Sequence of chain 1.D:
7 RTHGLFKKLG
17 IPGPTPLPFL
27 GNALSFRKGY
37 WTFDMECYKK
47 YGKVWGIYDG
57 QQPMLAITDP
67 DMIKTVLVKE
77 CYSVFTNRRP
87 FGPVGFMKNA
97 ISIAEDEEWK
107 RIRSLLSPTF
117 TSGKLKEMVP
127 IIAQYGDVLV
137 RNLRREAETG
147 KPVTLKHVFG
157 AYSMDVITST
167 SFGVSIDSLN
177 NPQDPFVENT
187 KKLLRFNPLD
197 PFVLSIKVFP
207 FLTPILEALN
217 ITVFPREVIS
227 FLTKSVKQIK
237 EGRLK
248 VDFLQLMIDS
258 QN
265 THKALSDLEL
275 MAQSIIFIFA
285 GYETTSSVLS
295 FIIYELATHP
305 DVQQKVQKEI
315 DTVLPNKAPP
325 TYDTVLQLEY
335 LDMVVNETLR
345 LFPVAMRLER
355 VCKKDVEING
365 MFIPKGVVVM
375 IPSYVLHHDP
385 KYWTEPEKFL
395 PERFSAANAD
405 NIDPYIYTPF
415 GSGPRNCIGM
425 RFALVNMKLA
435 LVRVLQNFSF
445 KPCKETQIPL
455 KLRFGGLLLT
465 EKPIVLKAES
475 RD

Binding-site contacts:
Ligand atom O24 contacts residue PRO194 of chain 1.D at 3.7 Å.
Ligand atom O22 contacts residue LEU195 of chain 1.D at 4.1 Å.
Ligand atom C09 contacts residue HEM1 of chain 1.X at 3.9 Å.
Ligand atom O23 contacts residue GLY460 of chain 1.D at 3.8 Å.
Ligand atom C10 contacts residue HEM1 of chain 1.X at 4.0 Å.
Ligand atom C07 contacts residue ZWY1 of chain 1.Y at 3.8 Å.
Ligand atom C01 contacts residue HEM1 of chain 1.X at 3.8 Å.
Ligand atom C18 contacts residue PRO194 of chain 1.D at 4.0 Å (hydrophobic).
Ligand atom C25 contacts residue ALA349 of chain 1.D at 4.1 Å (hydrophobic).
Ligand atom O22 contacts residue GLY460 of chain 1.D at 3.0 Å (h-bond).
Ligand atom C04 contacts residue THR288 of chain 1.D at 4.2 Å.
Ligand atom O20 contacts residue GLY460 of chain 1.D at 3.9 Å.
Ligand atom O22 contacts residue TYR36 of chain 1.D at 4.4 Å.
Ligand atom C10 contacts residue ALA284 of chain 1.D at 4.3 Å (hydrophobic).
Ligand atom C08 contacts residue ARG84 of chain 1.D at 4.1 Å.
Ligand atom S21 contacts residue PRO194 of chain 1.D at 4.1 Å.
Ligand atom C08 contacts residue ZWY1 of chain 1.Y at 4.1 Å.
Ligand atom C25 contacts residue VAL348 of chain 1.D at 3.7 Å (hydrophobic).
Ligand atom O11 contacts residue ALA284 of chain 1.D at 3.1 Å.
Ligand atom C09 contacts residue ZWY1 of chain 1.Y at 4.1 Å.
Ligand atom S21 contacts residue GLY460 of chain 1.D at 3.9 Å.
Ligand atom S21 contacts residue LEU195 of chain 1.D at 4.5 Å.
Ligand atom C17 contacts residue LEU461 of chain 1.D at 4.1 Å (hydrophobic).
Ligand atom C17 contacts residue GLY460 of chain 1.D at 4.1 Å.
Ligand atom O22 contacts residue GLY459 of chain 1.D at 4.0 Å.
Ligand atom O24 contacts residue TYR36 of chain 1.D at 4.0 Å.
Ligand atom C04 contacts residue LEU461 of chain 1.D at 4.0 Å (hydrophobic).
Ligand atom C09 contacts residue ARG84 of chain 1.D at 4.2 Å.
Ligand atom O11 contacts residue HEM1 of chain 1.X at 3.7 Å.
Ligand atom C16 contacts residue LEU461 of chain 1.D at 4.0 Å (hydrophobic).
Ligand atom O23 contacts residue LEU195 of chain 1.D at 4.2 Å.
Ligand atom O23 contacts residue PRO194 of chain 1.D at 3.3 Å.
Ligand atom O24 contacts residue LEU195 of chain 1.D at 4.2 Å.
Ligand atom C12 contacts residue ZWY1 of chain 1.Y at 3.9 Å.
Ligand atom C03 contacts residue THR288 of chain 1.D at 4.2 Å.
Ligand atom C13 contacts residue ZWY1 of chain 1.Y at 4.1 Å.

A small-molecule ligand and the protein it binds are described below.
Small molecule (SMILES): C[C@]12CC[C@H](OS(=O)(=O)O)CC1=CC[C@@H]1[C@@H]2CC[C@]2(C)C(=O)CC[C@@H]12